The protein below binds the small molecule below.
Small molecule (SMILES): O=C([O-])C(=O)[O-]

Sequence of chain 1.H:
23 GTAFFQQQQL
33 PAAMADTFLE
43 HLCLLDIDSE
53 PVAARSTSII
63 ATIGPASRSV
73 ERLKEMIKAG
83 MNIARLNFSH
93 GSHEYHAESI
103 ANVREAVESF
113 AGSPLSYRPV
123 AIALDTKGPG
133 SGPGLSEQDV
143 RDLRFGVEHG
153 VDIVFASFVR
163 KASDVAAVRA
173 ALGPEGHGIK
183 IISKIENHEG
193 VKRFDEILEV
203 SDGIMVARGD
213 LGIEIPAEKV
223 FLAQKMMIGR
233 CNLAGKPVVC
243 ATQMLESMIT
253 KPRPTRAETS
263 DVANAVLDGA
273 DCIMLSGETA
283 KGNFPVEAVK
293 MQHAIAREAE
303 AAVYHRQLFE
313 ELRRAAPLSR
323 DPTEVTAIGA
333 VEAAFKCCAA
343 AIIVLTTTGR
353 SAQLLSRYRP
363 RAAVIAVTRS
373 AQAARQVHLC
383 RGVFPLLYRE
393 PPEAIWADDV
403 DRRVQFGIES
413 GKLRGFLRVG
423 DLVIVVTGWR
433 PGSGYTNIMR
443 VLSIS

Binding-site contacts:
Ligand atom O3 contacts residue ALA209 of chain 1.H at 4.2 Å.
Ligand atom O1 contacts residue ARG87 of chain 1.H at 4.0 Å.
Ligand atom O2 contacts residue ALA209 of chain 1.H at 3.3 Å.
Ligand atom O1 contacts residue ALA209 of chain 1.H at 4.2 Å.
Ligand atom O4 contacts residue ALA209 of chain 1.H at 3.9 Å.
Ligand atom C1 contacts residue ASP212 of chain 1.H at 4.5 Å.
Ligand atom O2 contacts residue THR244 of chain 1.H at 2.6 Å (h-bond).
Ligand atom O4 contacts residue GLY211 of chain 1.H at 3.7 Å.
Ligand atom O1 contacts residue LYS186 of chain 1.H at 3.5 Å (salt-bridge).
Ligand atom O3 contacts residue LYS186 of chain 1.H at 2.7 Å (salt-bridge).
Ligand atom O2 contacts residue ARG210 of chain 1.H at 3.5 Å (salt-bridge).
Ligand atom O4 contacts residue GLU188 of chain 1.H at 3.0 Å (salt-bridge).
Ligand atom O2 contacts residue ASP212 of chain 1.H at 3.9 Å.
Ligand atom C2 contacts residue ARG210 of chain 1.H at 4.5 Å.
Ligand atom O3 contacts residue ASP212 of chain 1.H at 3.9 Å.
Ligand atom C1 contacts residue MG1 of chain 1.QA at 2.7 Å.
Ligand atom C1 contacts residue LYS186 of chain 1.H at 3.4 Å.
Ligand atom O1 contacts residue THR244 of chain 1.H at 3.7 Å.
Ligand atom C2 contacts residue THR244 of chain 1.H at 3.7 Å.
Ligand atom C2 contacts residue GLY211 of chain 1.H at 3.8 Å.
Ligand atom O3 contacts residue GLU188 of chain 1.H at 3.0 Å (salt-bridge).
Ligand atom C2 contacts residue MG1 of chain 1.QA at 2.7 Å.
Ligand atom O1 contacts residue MG1 of chain 1.QA at 4.0 Å.
Ligand atom O2 contacts residue GLY211 of chain 1.H at 2.9 Å (h-bond).
Ligand atom O1 contacts residue MET207 of chain 1.H at 4.4 Å.
Ligand atom O1 contacts residue MET276 of chain 1.H at 4.3 Å.
Ligand atom C1 contacts residue GLU188 of chain 1.H at 3.6 Å.
Ligand atom C2 contacts residue ASP212 of chain 1.H at 3.7 Å.
Ligand atom O4 contacts residue MG1 of chain 1.QA at 2.1 Å.
Ligand atom O2 contacts residue MG1 of chain 1.QA at 4.0 Å.
Ligand atom O4 contacts residue ASP212 of chain 1.H at 2.8 Å (salt-bridge).
Ligand atom C2 contacts residue GLU188 of chain 1.H at 3.5 Å.
Ligand atom C2 contacts residue ALA209 of chain 1.H at 3.6 Å (hydrophobic).
Ligand atom C1 contacts residue THR244 of chain 1.H at 4.2 Å.
Ligand atom O3 contacts residue MG1 of chain 1.QA at 1.9 Å.
Ligand atom C1 contacts residue ALA209 of chain 1.H at 3.8 Å (hydrophobic).